Sequence of chain 1.A:
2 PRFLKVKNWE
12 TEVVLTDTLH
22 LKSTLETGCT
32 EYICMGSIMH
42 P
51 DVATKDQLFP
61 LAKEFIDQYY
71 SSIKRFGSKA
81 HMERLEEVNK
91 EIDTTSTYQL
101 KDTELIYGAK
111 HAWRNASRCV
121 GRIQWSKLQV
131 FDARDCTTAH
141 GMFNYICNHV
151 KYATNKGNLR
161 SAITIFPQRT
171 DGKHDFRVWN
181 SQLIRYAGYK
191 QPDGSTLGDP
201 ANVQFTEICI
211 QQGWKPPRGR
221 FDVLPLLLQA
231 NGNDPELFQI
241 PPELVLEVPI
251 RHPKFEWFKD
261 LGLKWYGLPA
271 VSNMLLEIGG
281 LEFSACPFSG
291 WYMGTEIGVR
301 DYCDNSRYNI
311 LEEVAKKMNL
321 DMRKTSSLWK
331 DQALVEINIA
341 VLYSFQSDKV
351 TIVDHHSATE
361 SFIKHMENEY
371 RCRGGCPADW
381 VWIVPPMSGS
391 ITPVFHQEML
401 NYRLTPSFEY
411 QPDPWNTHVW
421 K

Sequence of chain 1.B:
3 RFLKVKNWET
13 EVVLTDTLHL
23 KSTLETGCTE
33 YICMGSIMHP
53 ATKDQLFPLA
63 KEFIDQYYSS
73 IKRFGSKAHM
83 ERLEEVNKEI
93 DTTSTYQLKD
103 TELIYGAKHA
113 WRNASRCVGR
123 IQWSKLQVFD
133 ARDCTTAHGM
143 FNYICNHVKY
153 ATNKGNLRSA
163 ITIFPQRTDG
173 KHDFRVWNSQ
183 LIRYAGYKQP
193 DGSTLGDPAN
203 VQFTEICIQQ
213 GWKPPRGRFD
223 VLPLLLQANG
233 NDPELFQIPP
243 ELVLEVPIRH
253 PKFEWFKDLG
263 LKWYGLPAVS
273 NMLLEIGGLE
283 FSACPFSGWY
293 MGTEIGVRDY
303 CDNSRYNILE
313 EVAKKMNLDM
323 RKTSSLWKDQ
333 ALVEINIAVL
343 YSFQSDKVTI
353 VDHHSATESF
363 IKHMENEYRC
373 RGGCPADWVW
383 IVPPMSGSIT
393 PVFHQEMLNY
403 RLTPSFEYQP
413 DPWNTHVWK

A protein and the small-molecule ligand that binds it are described below.
Small molecule (SMILES): Cc1cc(N)nc2cc(-c3ccc(OC(C)C)c(CN)c3)ccc12

Binding-site contacts:
Ligand atom C03 contacts residue TRP382 of chain 1.B at 4.0 Å (hydrophobic).
Ligand atom C02 contacts residue TRP382 of chain 1.B at 3.8 Å (hydrophobic).
Ligand atom C11 contacts residue VAL381 of chain 1.B at 4.1 Å (hydrophobic).
Ligand atom C06 contacts residue TRP10 of chain 1.A at 4.0 Å (hydrophobic).
Ligand atom C09 contacts residue MET40 of chain 1.B at 3.7 Å (hydrophobic).
Ligand atom C26 contacts residue OSD1 of chain 1.I at 4.0 Å.
Ligand atom C09 contacts residue TRP382 of chain 1.B at 3.8 Å (hydrophobic).
Ligand atom C10 contacts residue TRP382 of chain 1.B at 3.7 Å (hydrophobic).
Ligand atom N02 contacts residue PHE395 of chain 1.A at 3.4 Å.
Ligand atom C23 contacts residue TRP10 of chain 1.A at 3.5 Å (hydrophobic).
Ligand atom C22 contacts residue TRP10 of chain 1.A at 3.5 Å (hydrophobic).
Ligand atom C22 contacts residue MET40 of chain 1.B at 3.4 Å (hydrophobic).
Ligand atom C08 contacts residue MET40 of chain 1.B at 3.3 Å (hydrophobic).
Ligand atom C31 contacts residue OSD1 of chain 1.I at 3.8 Å.
Ligand atom C05 contacts residue PHE395 of chain 1.A at 3.9 Å (hydrophobic).
Ligand atom N02 contacts residue VAL381 of chain 1.B at 2.9 Å (h-bond).
Ligand atom N01 contacts residue PHE395 of chain 1.A at 3.6 Å.
Ligand atom C04 contacts residue PHE395 of chain 1.A at 3.5 Å (hydrophobic).
Ligand atom C22 contacts residue OSD1 of chain 1.I at 4.0 Å.
Ligand atom C02 contacts residue PHE395 of chain 1.A at 3.5 Å (hydrophobic).
Ligand atom C21 contacts residue MET40 of chain 1.B at 3.6 Å (hydrophobic).
Ligand atom C11 contacts residue PHE395 of chain 1.A at 3.3 Å (hydrophobic).
Ligand atom C23 contacts residue OSD1 of chain 1.I at 4.1 Å.
Ligand atom C24 contacts residue OSD1 of chain 1.I at 4.1 Å.
Ligand atom C11 contacts residue SER38 of chain 1.B at 3.7 Å.
Ligand atom C06 contacts residue MET40 of chain 1.B at 3.8 Å (hydrophobic).
Ligand atom C03 contacts residue TRP380 of chain 1.A at 3.6 Å (hydrophobic).
Ligand atom C07 contacts residue MET40 of chain 1.B at 3.3 Å (hydrophobic).
Ligand atom C08 contacts residue HIS396 of chain 1.A at 4.0 Å.
Ligand atom C03 contacts residue VAL381 of chain 1.B at 3.4 Å (hydrophobic).
Ligand atom C25 contacts residue OSD1 of chain 1.I at 3.9 Å.
Ligand atom C27 contacts residue OSD1 of chain 1.I at 3.7 Å.
Ligand atom C21 contacts residue OSD1 of chain 1.I at 4.0 Å.
Ligand atom N01 contacts residue TRP382 of chain 1.B at 3.7 Å.
Ligand atom C11 contacts residue TRP380 of chain 1.A at 3.6 Å (hydrophobic).
Ligand atom C10 contacts residue PHE395 of chain 1.A at 3.9 Å (hydrophobic).
Ligand atom C02 contacts residue VAL381 of chain 1.B at 3.8 Å (hydrophobic).
Ligand atom C06 contacts residue PHE395 of chain 1.A at 4.1 Å (hydrophobic).
Ligand atom N02 contacts residue TRP382 of chain 1.B at 3.8 Å.
Ligand atom C07 contacts residue TRP10 of chain 1.A at 3.5 Å (hydrophobic).